The small molecule below binds the protein below.
Small molecule (SMILES): N[C@H](CCC(=O)O)C(=O)O

Binding-site contacts:
Ligand atom C contacts residue PRO45 of chain 2.A at 4.0 Å (hydrophobic).
Ligand atom O contacts residue PRO45 of chain 2.A at 3.4 Å.
Ligand atom C contacts residue TYR46 of chain 2.A at 3.5 Å (hydrophobic).
Ligand atom OXT contacts residue PRO45 of chain 2.A at 3.5 Å.
Ligand atom CG contacts residue CYS186 of chain 2.A at 3.8 Å (hydrophobic).
Ligand atom N contacts residue GLY16 of chain 2.A at 3.2 Å (h-bond).
Ligand atom CD contacts residue CYS77 of chain 2.A at 3.8 Å (hydrophobic).
Ligand atom C contacts residue GLY47 of chain 2.A at 3.7 Å.
Ligand atom CD contacts residue ASN78 of chain 2.A at 3.5 Å.
Ligand atom O contacts residue GLY47 of chain 2.A at 3.8 Å.
Ligand atom C contacts residue SER15 of chain 2.A at 3.9 Å.
Ligand atom CG contacts residue THR187 of chain 2.A at 3.3 Å.
Ligand atom OE2 contacts residue CYS186 of chain 2.A at 3.4 Å.
Ligand atom CA contacts residue SER15 of chain 2.A at 3.6 Å.
Ligand atom O contacts residue SER15 of chain 2.A at 3.4 Å (h-bond).
Ligand atom CG contacts residue SER15 of chain 2.A at 4.1 Å.
Ligand atom O contacts residue ILE44 of chain 2.A at 4.0 Å.
Ligand atom CB contacts residue THR79 of chain 2.A at 3.8 Å.
Ligand atom OE1 contacts residue THR119 of chain 2.A at 3.8 Å.
Ligand atom CB contacts residue CYS77 of chain 2.A at 3.9 Å (hydrophobic).
Ligand atom OE1 contacts residue CYS77 of chain 2.A at 3.9 Å.
Ligand atom CD contacts residue THR79 of chain 2.A at 3.9 Å.
Ligand atom OXT contacts residue TYR46 of chain 2.A at 3.5 Å (h-bond).
Ligand atom CD contacts residue THR187 of chain 2.A at 3.7 Å.
Ligand atom CG contacts residue CYS77 of chain 2.A at 3.8 Å (hydrophobic).
Ligand atom CA contacts residue HIS188 of chain 2.A at 4.1 Å.
Ligand atom CB contacts residue THR119 of chain 2.A at 4.1 Å.
Ligand atom OE1 contacts residue CYS186 of chain 2.A at 3.9 Å.
Ligand atom CD contacts residue CYS186 of chain 2.A at 3.6 Å (hydrophobic).
Ligand atom N contacts residue HIS188 of chain 2.A at 3.8 Å.
Ligand atom OE1 contacts residue THR79 of chain 2.A at 2.8 Å (h-bond).
Ligand atom O contacts residue TYR46 of chain 2.A at 2.7 Å (h-bond).
Ligand atom N contacts residue SER15 of chain 2.A at 2.8 Å (h-bond).
Ligand atom OXT contacts residue THR119 of chain 2.A at 4.1 Å.
Ligand atom OE2 contacts residue ASN78 of chain 2.A at 2.9 Å (h-bond).
Ligand atom CB contacts residue SER15 of chain 2.A at 3.7 Å.
Ligand atom OE2 contacts residue THR187 of chain 2.A at 2.9 Å (h-bond).
Ligand atom OXT contacts residue GLY47 of chain 2.A at 2.9 Å (h-bond).
Ligand atom OE2 contacts residue CYS77 of chain 2.A at 3.8 Å.
Ligand atom OE1 contacts residue ASN78 of chain 2.A at 3.7 Å.

Sequence of chain 2.A:
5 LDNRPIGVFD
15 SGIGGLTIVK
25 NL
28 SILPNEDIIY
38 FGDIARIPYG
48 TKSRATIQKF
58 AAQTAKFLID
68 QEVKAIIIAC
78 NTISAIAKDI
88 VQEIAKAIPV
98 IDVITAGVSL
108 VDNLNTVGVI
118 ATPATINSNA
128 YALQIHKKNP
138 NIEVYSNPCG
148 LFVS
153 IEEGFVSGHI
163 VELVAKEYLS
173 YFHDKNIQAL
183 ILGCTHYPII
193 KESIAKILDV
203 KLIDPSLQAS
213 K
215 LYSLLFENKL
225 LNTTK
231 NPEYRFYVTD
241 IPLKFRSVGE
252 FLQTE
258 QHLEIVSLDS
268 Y